Binding-site contacts:
Ligand atom O1P contacts residue GLY229 of chain 1.A at 3.0 Å (h-bond).
Ligand atom O2P contacts residue GLU230 of chain 1.A at 2.9 Å (salt-bridge).
Ligand atom P contacts residue THR231 of chain 1.A at 3.2 Å.
Ligand atom C1 contacts residue LYS306 of chain 1.A at 2.8 Å.
Ligand atom O5 contacts residue LYS274 of chain 1.A at 2.6 Å (salt-bridge).
Ligand atom O5 contacts residue LYS367 of chain 1.A at 2.7 Å (salt-bridge).
Ligand atom O11 contacts residue ILE296 of chain 1.A at 3.1 Å.
Ligand atom C6 contacts residue LYS367 of chain 1.A at 3.0 Å.
Ligand atom C5 contacts residue LYS367 of chain 1.A at 3.2 Å.
Ligand atom O1P contacts residue THR231 of chain 1.A at 2.5 Å (h-bond).
Ligand atom P contacts residue PO41 of chain 1.E at 0.8 Å.
Ligand atom O1P contacts residue THR228 of chain 1.A at 3.4 Å (h-bond).
Ligand atom O12 contacts residue LYS306 of chain 1.A at 2.7 Å (salt-bridge).
Ligand atom C6 contacts residue PO41 of chain 1.E at 1.6 Å.
Ligand atom C5 contacts residue PO41 of chain 1.E at 1.8 Å.
Ligand atom O5 contacts residue NAI1 of chain 1.C at 2.9 Å.
Ligand atom C4 contacts residue PO41 of chain 1.E at 2.4 Å.
Ligand atom O6 contacts residue LYS367 of chain 1.A at 2.7 Å (salt-bridge).
Ligand atom O4 contacts residue PO41 of chain 1.E at 3.1 Å (h-bond).
Ligand atom O12 contacts residue ASN255 of chain 1.A at 2.8 Å.
Ligand atom C6 contacts residue LYS278 of chain 1.A at 3.0 Å.
Ligand atom O3 contacts residue LYS274 of chain 1.A at 2.7 Å (salt-bridge).
Ligand atom O3 contacts residue ASP261 of chain 1.A at 2.7 Å (salt-bridge).
Ligand atom O2P contacts residue GLY229 of chain 1.A at 3.2 Å (h-bond).
Ligand atom O4 contacts residue NAI1 of chain 1.C at 2.6 Å.
Ligand atom O2 contacts residue LYS306 of chain 1.A at 2.8 Å (salt-bridge).
Ligand atom O3P contacts residue LYS278 of chain 1.A at 2.6 Å (salt-bridge).
Ligand atom O3P contacts residue PO41 of chain 1.E at 0.9 Å (h-bond).
Ligand atom C2 contacts residue LYS306 of chain 1.A at 3.4 Å.
Ligand atom O2 contacts residue ASP332 of chain 1.A at 2.6 Å (salt-bridge).
Ligand atom C1 contacts residue LYS278 of chain 1.A at 3.1 Å.
Ligand atom O6 contacts residue PO41 of chain 1.E at 1.2 Å (h-bond).
Ligand atom O2P contacts residue LYS306 of chain 1.A at 3.2 Å (salt-bridge).
Ligand atom O3P contacts residue THR231 of chain 1.A at 2.6 Å (h-bond).
Ligand atom O1P contacts residue GLU230 of chain 1.A at 3.3 Å (salt-bridge).
Ligand atom O11 contacts residue LYS278 of chain 1.A at 3.1 Å (salt-bridge).
Ligand atom O2P contacts residue PO41 of chain 1.E at 0.5 Å (h-bond).
Ligand atom O4 contacts residue LYS274 of chain 1.A at 3.2 Å (salt-bridge).
Ligand atom O5 contacts residue PO41 of chain 1.E at 2.6 Å (h-bond).
Ligand atom O1P contacts residue PO41 of chain 1.E at 1.3 Å (h-bond).

Sequence of chain 1.A:
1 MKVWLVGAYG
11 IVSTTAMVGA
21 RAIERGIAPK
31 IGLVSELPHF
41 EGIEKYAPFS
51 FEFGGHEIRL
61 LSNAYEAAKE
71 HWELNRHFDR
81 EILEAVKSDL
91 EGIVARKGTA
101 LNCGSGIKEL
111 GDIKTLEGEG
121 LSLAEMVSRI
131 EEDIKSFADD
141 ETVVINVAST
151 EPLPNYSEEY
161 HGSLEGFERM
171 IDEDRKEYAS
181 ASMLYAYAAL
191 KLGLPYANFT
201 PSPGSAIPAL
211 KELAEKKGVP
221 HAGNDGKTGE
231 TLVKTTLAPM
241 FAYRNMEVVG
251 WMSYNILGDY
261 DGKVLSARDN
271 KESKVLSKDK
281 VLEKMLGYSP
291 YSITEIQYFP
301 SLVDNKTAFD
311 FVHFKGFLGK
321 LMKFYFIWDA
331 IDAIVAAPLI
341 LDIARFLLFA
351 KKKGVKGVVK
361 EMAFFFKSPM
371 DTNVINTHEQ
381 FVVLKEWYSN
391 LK

This small molecule binds to this protein.
Small molecule (SMILES): O=C(COP(=O)(O)O)[C@@H](O)[C@H](O)[C@H](O)C(O)O